Binding-site contacts:
Ligand atom CB contacts residue ASN102 of chain 1.I at 3.7 Å.
Ligand atom CB contacts residue ASN102 of chain 1.I at 3.4 Å.
Ligand atom CB contacts residue TRP121 of chain 1.I at 3.8 Å (hydrophobic).
Ligand atom CN contacts residue ARG55 of chain 1.I at 3.5 Å.
Ligand atom O contacts residue PHE60 of chain 1.I at 3.3 Å.
Ligand atom CA contacts residue ASN102 of chain 1.I at 3.8 Å.
Ligand atom CG contacts residue ASN102 of chain 1.I at 3.5 Å.
Ligand atom CG2 contacts residue PHE113 of chain 1.I at 3.7 Å (hydrophobic).
Ligand atom CB contacts residue GLY72 of chain 1.I at 3.6 Å.
Ligand atom CA contacts residue GLY72 of chain 1.I at 3.3 Å.
Ligand atom CN contacts residue HIS126 of chain 1.I at 3.2 Å.
Ligand atom CG contacts residue GLN111 of chain 1.I at 3.7 Å.
Ligand atom O contacts residue GLN63 of chain 1.I at 3.2 Å (h-bond).
Ligand atom C contacts residue PHE60 of chain 1.I at 3.6 Å (hydrophobic).
Ligand atom O contacts residue GLY72 of chain 1.I at 3.7 Å.
Ligand atom O contacts residue HIS126 of chain 1.I at 3.3 Å.
Ligand atom CG contacts residue ALA101 of chain 1.I at 3.7 Å (hydrophobic).
Ligand atom O contacts residue ALA101 of chain 1.I at 3.4 Å.
Ligand atom CG1 contacts residue ALA101 of chain 1.I at 3.7 Å (hydrophobic).
Ligand atom CH contacts residue ALA103 of chain 1.I at 3.6 Å (hydrophobic).
Ligand atom CN contacts residue LEU122 of chain 1.I at 3.8 Å (hydrophobic).
Ligand atom N contacts residue GLY72 of chain 1.I at 3.2 Å (h-bond).
Ligand atom N contacts residue ASN102 of chain 1.I at 2.8 Å (h-bond).
Ligand atom CB contacts residue GLN111 of chain 1.I at 3.7 Å.
Ligand atom CG1 contacts residue GLN63 of chain 1.I at 3.4 Å.
Ligand atom C contacts residue GLY72 of chain 1.I at 3.1 Å.
Ligand atom CD2 contacts residue PHE60 of chain 1.I at 3.6 Å (hydrophobic).
Ligand atom CN contacts residue ARG55 of chain 1.I at 3.6 Å.
Ligand atom O contacts residue ALA103 of chain 1.I at 3.7 Å.
Ligand atom CG1 contacts residue PHE113 of chain 1.I at 3.5 Å (hydrophobic).
Ligand atom CN contacts residue GLY72 of chain 1.I at 3.3 Å.
Ligand atom O contacts residue ASN102 of chain 1.I at 3.4 Å (h-bond).
Ligand atom C contacts residue ASN102 of chain 1.I at 3.3 Å.
Ligand atom CB contacts residue PHE113 of chain 1.I at 3.7 Å (hydrophobic).
Ligand atom O contacts residue ARG55 of chain 1.I at 2.8 Å (salt-bridge).
Ligand atom O contacts residue TRP121 of chain 1.I at 2.8 Å (h-bond).
Ligand atom CG2 contacts residue PHE60 of chain 1.I at 3.6 Å (hydrophobic).
Ligand atom CD1 contacts residue ASN102 of chain 1.I at 3.4 Å.
Ligand atom CA contacts residue ASN102 of chain 1.I at 3.1 Å.
Ligand atom CB contacts residue PHE60 of chain 1.I at 3.8 Å (hydrophobic).

Sequence of chain 1.I:
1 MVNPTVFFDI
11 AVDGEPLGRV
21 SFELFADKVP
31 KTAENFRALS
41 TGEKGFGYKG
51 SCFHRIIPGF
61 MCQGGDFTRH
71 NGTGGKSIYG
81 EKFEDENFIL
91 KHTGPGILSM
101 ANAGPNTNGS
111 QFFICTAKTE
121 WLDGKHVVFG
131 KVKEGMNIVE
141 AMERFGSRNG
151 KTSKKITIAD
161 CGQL

This protein binds this small molecule.
Small molecule (SMILES): C=C/C=C/C[C@@H](C)[C@@H](O)[C@H]1C(=O)N[C@@H](CC)C(=O)N(C)CC(=O)N(C)[C@@H](CC(C)C)C(=O)N[C@@H](C(C)C)C(=O)N(C)[C@@H](CC(C)C)C(=O)N[C@@H](C)C(=O)N[C@H](C)C(=O)N(C)[C@@H](CC(C)C)C(=O)N(C)[C@@H](CC(C)C)C(=O)N(C)[C@@H](C(C)C)C(=O)N1C